Binding-site contacts:
Ligand atom C7B contacts residue MG1 of chain 1.GTA at 3.6 Å.
Ligand atom C6C contacts residue ARG90 of chain 1.R at 3.5 Å.

Sequence of chain 1.R:
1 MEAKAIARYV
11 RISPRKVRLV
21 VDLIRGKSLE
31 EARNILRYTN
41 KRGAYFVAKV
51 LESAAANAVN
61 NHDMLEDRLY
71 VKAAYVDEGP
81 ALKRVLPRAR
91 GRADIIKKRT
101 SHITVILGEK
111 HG

This protein binds this small molecule.
Small molecule (SMILES): CC[C@H]1OC(=O)C[C@@H](O)[C@H](C)[C@@H](O[C@@H]2O[C@H](C)[C@@H](O[C@H]3C[C@@](C)(O)[C@@H](O)[C@H](C)O3)[C@H](N(C)C)[C@H]2O)[C@@H](CC=O)C[C@@H](C)C(=O)/C=C/C(C)=C/[C@@H]1CO[C@@H]1O[C@H](C)[C@@H](O)[C@@H](OC)[C@H]1OC